A protein and the small-molecule ligand that binds it are described below.
Small molecule (SMILES): CC(=O)N[C@@H]1[C@@H](O)[C@H](O)[C@@H](CO)O[C@H]1O

Sequence of chain 1.A:
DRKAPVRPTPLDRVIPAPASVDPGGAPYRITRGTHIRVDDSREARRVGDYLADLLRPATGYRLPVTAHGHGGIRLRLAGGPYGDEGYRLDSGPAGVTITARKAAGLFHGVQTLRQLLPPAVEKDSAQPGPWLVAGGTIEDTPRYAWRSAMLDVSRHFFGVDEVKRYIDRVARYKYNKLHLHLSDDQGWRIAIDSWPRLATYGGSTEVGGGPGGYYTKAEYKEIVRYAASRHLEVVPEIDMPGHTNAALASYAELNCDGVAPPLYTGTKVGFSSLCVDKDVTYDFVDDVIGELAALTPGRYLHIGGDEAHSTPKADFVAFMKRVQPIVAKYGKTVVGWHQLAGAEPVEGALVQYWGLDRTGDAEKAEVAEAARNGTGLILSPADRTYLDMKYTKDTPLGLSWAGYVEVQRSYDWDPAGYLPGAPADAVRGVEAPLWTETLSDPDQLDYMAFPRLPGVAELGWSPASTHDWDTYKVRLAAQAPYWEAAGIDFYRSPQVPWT

Binding-site contacts:
Ligand atom C2 contacts residue GLU320 of chain 1.A at 3.1 Å.
Ligand atom C6 contacts residue GLU450 of chain 1.A at 3.9 Å.
Ligand atom C6 contacts residue ASP401 of chain 1.A at 3.2 Å.
Ligand atom O4 contacts residue GLU450 of chain 1.A at 2.6 Å (salt-bridge).
Ligand atom O6 contacts residue TRP414 of chain 1.A at 2.9 Å (h-bond).
Ligand atom C7 contacts residue ASP319 of chain 1.A at 3.7 Å.
Ligand atom C7 contacts residue TRP367 of chain 1.A at 3.9 Å (hydrophobic).
Ligand atom O4 contacts residue TRP448 of chain 1.A at 3.2 Å.
Ligand atom C8 contacts residue TRP350 of chain 1.A at 3.7 Å (hydrophobic).
Ligand atom O6 contacts residue ASP401 of chain 1.A at 2.6 Å (salt-bridge).
Ligand atom O1 contacts residue TRP367 of chain 1.A at 3.6 Å.
Ligand atom C7 contacts residue TRP448 of chain 1.A at 3.6 Å (hydrophobic).
Ligand atom C8 contacts residue ASP319 of chain 1.A at 3.4 Å.
Ligand atom N2 contacts residue GLU320 of chain 1.A at 3.2 Å (salt-bridge).
Ligand atom C6 contacts residue TRP414 of chain 1.A at 3.6 Å (hydrophobic).
Ligand atom O3 contacts residue GLU320 of chain 1.A at 3.9 Å.
Ligand atom O6 contacts residue TYR399 of chain 1.A at 3.9 Å.
Ligand atom O3 contacts residue TRP448 of chain 1.A at 3.8 Å.
Ligand atom O4 contacts residue ARG168 of chain 1.A at 2.7 Å (salt-bridge).
Ligand atom O5 contacts residue TRP414 of chain 1.A at 3.5 Å (h-bond).
Ligand atom C1 contacts residue TRP367 of chain 1.A at 3.9 Å (hydrophobic).
Ligand atom C4 contacts residue GLU450 of chain 1.A at 3.2 Å.
Ligand atom O1 contacts residue GLU320 of chain 1.A at 2.4 Å (salt-bridge).
Ligand atom O6 contacts residue LEU412 of chain 1.A at 3.8 Å.
Ligand atom O7 contacts residue TRP448 of chain 1.A at 3.2 Å.
Ligand atom O1 contacts residue TRP414 of chain 1.A at 3.9 Å.
Ligand atom C8 contacts residue TRP367 of chain 1.A at 3.5 Å (hydrophobic).
Ligand atom C1 contacts residue TRP414 of chain 1.A at 3.9 Å (hydrophobic).
Ligand atom C1 contacts residue GLU320 of chain 1.A at 3.5 Å.
Ligand atom O7 contacts residue TRP367 of chain 1.A at 3.8 Å.
Ligand atom N2 contacts residue ASP319 of chain 1.A at 3.1 Å (salt-bridge).
Ligand atom C8 contacts residue TYR399 of chain 1.A at 3.6 Å (hydrophobic).
Ligand atom O3 contacts residue ARG168 of chain 1.A at 2.9 Å (salt-bridge).
Ligand atom C6 contacts residue LEU412 of chain 1.A at 3.6 Å (hydrophobic).
Ligand atom C5 contacts residue TRP448 of chain 1.A at 4.0 Å (hydrophobic).
Ligand atom C7 contacts residue TYR399 of chain 1.A at 3.5 Å (hydrophobic).
Ligand atom O3 contacts residue HIS256 of chain 1.A at 3.5 Å.
Ligand atom O7 contacts residue TYR399 of chain 1.A at 2.7 Å (h-bond).
Ligand atom O6 contacts residue TRP448 of chain 1.A at 3.9 Å.
Ligand atom C4 contacts residue ARG168 of chain 1.A at 3.8 Å.